The small molecule below binds the protein below.
Small molecule (SMILES): CCOc1cc(/C=C2\SC(=S)NC2=O)ccc1O

Sequence of chain 1.B:
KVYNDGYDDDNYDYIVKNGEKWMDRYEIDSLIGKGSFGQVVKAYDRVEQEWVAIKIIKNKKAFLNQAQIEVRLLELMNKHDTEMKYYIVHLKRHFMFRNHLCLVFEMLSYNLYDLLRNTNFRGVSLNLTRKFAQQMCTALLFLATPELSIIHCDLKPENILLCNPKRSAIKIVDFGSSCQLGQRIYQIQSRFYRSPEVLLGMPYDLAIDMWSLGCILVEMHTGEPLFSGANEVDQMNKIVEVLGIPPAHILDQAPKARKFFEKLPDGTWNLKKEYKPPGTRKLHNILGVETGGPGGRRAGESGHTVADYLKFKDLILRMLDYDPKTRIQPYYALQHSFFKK

Binding-site contacts:
Ligand atom S12 contacts residue VAL49 of chain 1.B at 4.1 Å.
Ligand atom O17 contacts residue VAL98 of chain 1.B at 4.2 Å.
Ligand atom C05 contacts residue LEU170 of chain 1.B at 3.6 Å (hydrophobic).
Ligand atom N15 contacts residue GLU79 of chain 1.B at 4.1 Å.
Ligand atom O03 contacts residue LEU170 of chain 1.B at 3.6 Å.
Ligand atom O17 contacts residue PHE114 of chain 1.B at 3.5 Å.
Ligand atom C07 contacts residue GLU115 of chain 1.B at 3.3 Å.
Ligand atom C05 contacts residue LEU117 of chain 1.B at 3.7 Å (hydrophobic).
Ligand atom C11 contacts residue VAL182 of chain 1.B at 3.8 Å (hydrophobic).
Ligand atom O06 contacts residue MET116 of chain 1.B at 3.7 Å.
Ligand atom C16 contacts residue VAL182 of chain 1.B at 4.1 Å (hydrophobic).
Ligand atom C07 contacts residue LEU170 of chain 1.B at 4.2 Å (hydrophobic).
Ligand atom C08 contacts residue LEU117 of chain 1.B at 3.8 Å (hydrophobic).
Ligand atom C01 contacts residue ILE41 of chain 1.B at 3.2 Å (hydrophobic).
Ligand atom C04 contacts residue LEU170 of chain 1.B at 3.3 Å (hydrophobic).
Ligand atom C16 contacts residue ASP183 of chain 1.B at 3.4 Å.
Ligand atom C13 contacts residue LYS64 of chain 1.B at 4.0 Å.
Ligand atom O17 contacts residue ASP183 of chain 1.B at 3.1 Å (salt-bridge).
Ligand atom N15 contacts residue ASP183 of chain 1.B at 3.3 Å.
Ligand atom O17 contacts residue GLU79 of chain 1.B at 3.9 Å.
Ligand atom C08 contacts residue PHE114 of chain 1.B at 4.0 Å (hydrophobic).
Ligand atom S14 contacts residue ASP183 of chain 1.B at 4.0 Å.
Ligand atom C08 contacts residue GLU115 of chain 1.B at 3.7 Å.
Ligand atom O06 contacts residue LEU117 of chain 1.B at 2.9 Å (h-bond).
Ligand atom O03 contacts residue ILE41 of chain 1.B at 4.0 Å.
Ligand atom C05 contacts residue ALA62 of chain 1.B at 3.8 Å (hydrophobic).
Ligand atom C02 contacts residue ILE41 of chain 1.B at 3.9 Å (hydrophobic).
Ligand atom C10 contacts residue VAL182 of chain 1.B at 3.8 Å (hydrophobic).
Ligand atom C10 contacts residue PHE114 of chain 1.B at 4.0 Å (hydrophobic).
Ligand atom C16 contacts residue PHE114 of chain 1.B at 4.0 Å (hydrophobic).
Ligand atom C07 contacts residue LEU117 of chain 1.B at 3.5 Å (hydrophobic).
Ligand atom O06 contacts residue LEU170 of chain 1.B at 4.0 Å.
Ligand atom S14 contacts residue PHE46 of chain 1.B at 3.5 Å.
Ligand atom C07 contacts residue ALA62 of chain 1.B at 3.6 Å (hydrophobic).
Ligand atom N15 contacts residue LYS64 of chain 1.B at 3.4 Å (salt-bridge).
Ligand atom C18 contacts residue LEU170 of chain 1.B at 3.7 Å (hydrophobic).
Ligand atom S14 contacts residue LYS64 of chain 1.B at 4.0 Å.
Ligand atom C13 contacts residue ASP183 of chain 1.B at 4.0 Å.
Ligand atom C09 contacts residue VAL182 of chain 1.B at 4.1 Å (hydrophobic).
Ligand atom C08 contacts residue ALA62 of chain 1.B at 3.9 Å (hydrophobic).